The protein below binds the small molecule below.
Small molecule (SMILES): Nc1nc2c(ncn2[C@@H]2O[C@H](CO[P](=O)(O)O[P](=O)(O)NP(=O)(O)O)[C@@H](O)[C@H]2O)c(=O)[nH]1

Binding-site contacts:
Ligand atom O2B contacts residue GLY14 of chain 1.C at 3.7 Å.
Ligand atom C4 contacts residue PHE30 of chain 1.C at 3.8 Å (hydrophobic).
Ligand atom O3G contacts residue PRO36 of chain 1.C at 3.6 Å.
Ligand atom O2B contacts residue GLY17 of chain 1.C at 3.7 Å.
Ligand atom O1G contacts residue GLY14 of chain 1.C at 3.3 Å.
Ligand atom O2' contacts residue VAL31 of chain 1.C at 3.0 Å (h-bond).
Ligand atom C3' contacts residue GLU33 of chain 1.C at 3.3 Å.
Ligand atom O6 contacts residue LYS119 of chain 1.C at 3.8 Å.
Ligand atom PB contacts residue SER19 of chain 1.C at 3.8 Å.
Ligand atom O1G contacts residue TYR34 of chain 1.C at 3.2 Å (h-bond).
Ligand atom O2G contacts residue THR37 of chain 1.C at 3.4 Å.
Ligand atom C8 contacts residue GLY17 of chain 1.C at 3.5 Å.
Ligand atom N2 contacts residue LYS149 of chain 1.C at 3.4 Å.
Ligand atom O1B contacts residue LYS18 of chain 1.C at 3.0 Å (salt-bridge).
Ligand atom N7 contacts residue GLY17 of chain 1.C at 3.4 Å.
Ligand atom O1A contacts residue SER19 of chain 1.C at 3.4 Å (h-bond).
Ligand atom O3' contacts residue ASP32 of chain 1.C at 2.9 Å (salt-bridge).
Ligand atom O3' contacts residue GLU33 of chain 1.C at 3.7 Å.
Ligand atom O6 contacts residue ALA148 of chain 1.C at 3.2 Å.
Ligand atom O2' contacts residue ASP32 of chain 1.C at 3.8 Å.
Ligand atom O1B contacts residue SER19 of chain 1.C at 2.9 Å (h-bond).
Ligand atom O2A contacts residue SER19 of chain 1.C at 3.7 Å.
Ligand atom O1A contacts residue GLY17 of chain 1.C at 3.2 Å.
Ligand atom O1A contacts residue ALA20 of chain 1.C at 3.2 Å (h-bond).
Ligand atom PG contacts residue TYR34 of chain 1.C at 3.8 Å.
Ligand atom O2A contacts residue GLU33 of chain 1.C at 3.7 Å.
Ligand atom O2B contacts residue GLY15 of chain 1.C at 2.8 Å (h-bond).
Ligand atom O3G contacts residue ASP35 of chain 1.C at 2.7 Å (salt-bridge).
Ligand atom O2' contacts residue PHE30 of chain 1.C at 3.8 Å.
Ligand atom N7 contacts residue ALA20 of chain 1.C at 3.8 Å.
Ligand atom O1B contacts residue GLY17 of chain 1.C at 3.8 Å.
Ligand atom O3G contacts residue TYR34 of chain 1.C at 3.1 Å (h-bond).
Ligand atom PG contacts residue ASP35 of chain 1.C at 3.3 Å.
Ligand atom O2A contacts residue ASP35 of chain 1.C at 2.9 Å (salt-bridge).
Ligand atom O3G contacts residue THR37 of chain 1.C at 3.6 Å (h-bond).
Ligand atom N3B contacts residue ASP35 of chain 1.C at 3.0 Å (salt-bridge).
Ligand atom O6 contacts residue ASN118 of chain 1.C at 3.1 Å (h-bond).
Ligand atom N7 contacts residue VAL16 of chain 1.C at 3.8 Å.
Ligand atom O3A contacts residue GLY17 of chain 1.C at 3.7 Å.
Ligand atom C5' contacts residue GLU33 of chain 1.C at 3.7 Å.

Sequence of chain 1.C:
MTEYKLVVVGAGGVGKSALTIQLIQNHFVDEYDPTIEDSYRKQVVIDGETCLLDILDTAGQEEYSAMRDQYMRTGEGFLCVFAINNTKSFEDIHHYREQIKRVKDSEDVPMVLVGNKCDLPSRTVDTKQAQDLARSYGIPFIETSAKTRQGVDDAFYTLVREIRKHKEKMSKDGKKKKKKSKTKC